This protein binds this small molecule.
Small molecule (SMILES): CC(=O)N[C@H]1[C@H](O[C@H]2[C@H](O)[C@@H](NC(C)=O)CO[C@@H]2CO)O[C@H](CO)[C@@H](O)[C@@H]1O

Sequence of chain 1.B:
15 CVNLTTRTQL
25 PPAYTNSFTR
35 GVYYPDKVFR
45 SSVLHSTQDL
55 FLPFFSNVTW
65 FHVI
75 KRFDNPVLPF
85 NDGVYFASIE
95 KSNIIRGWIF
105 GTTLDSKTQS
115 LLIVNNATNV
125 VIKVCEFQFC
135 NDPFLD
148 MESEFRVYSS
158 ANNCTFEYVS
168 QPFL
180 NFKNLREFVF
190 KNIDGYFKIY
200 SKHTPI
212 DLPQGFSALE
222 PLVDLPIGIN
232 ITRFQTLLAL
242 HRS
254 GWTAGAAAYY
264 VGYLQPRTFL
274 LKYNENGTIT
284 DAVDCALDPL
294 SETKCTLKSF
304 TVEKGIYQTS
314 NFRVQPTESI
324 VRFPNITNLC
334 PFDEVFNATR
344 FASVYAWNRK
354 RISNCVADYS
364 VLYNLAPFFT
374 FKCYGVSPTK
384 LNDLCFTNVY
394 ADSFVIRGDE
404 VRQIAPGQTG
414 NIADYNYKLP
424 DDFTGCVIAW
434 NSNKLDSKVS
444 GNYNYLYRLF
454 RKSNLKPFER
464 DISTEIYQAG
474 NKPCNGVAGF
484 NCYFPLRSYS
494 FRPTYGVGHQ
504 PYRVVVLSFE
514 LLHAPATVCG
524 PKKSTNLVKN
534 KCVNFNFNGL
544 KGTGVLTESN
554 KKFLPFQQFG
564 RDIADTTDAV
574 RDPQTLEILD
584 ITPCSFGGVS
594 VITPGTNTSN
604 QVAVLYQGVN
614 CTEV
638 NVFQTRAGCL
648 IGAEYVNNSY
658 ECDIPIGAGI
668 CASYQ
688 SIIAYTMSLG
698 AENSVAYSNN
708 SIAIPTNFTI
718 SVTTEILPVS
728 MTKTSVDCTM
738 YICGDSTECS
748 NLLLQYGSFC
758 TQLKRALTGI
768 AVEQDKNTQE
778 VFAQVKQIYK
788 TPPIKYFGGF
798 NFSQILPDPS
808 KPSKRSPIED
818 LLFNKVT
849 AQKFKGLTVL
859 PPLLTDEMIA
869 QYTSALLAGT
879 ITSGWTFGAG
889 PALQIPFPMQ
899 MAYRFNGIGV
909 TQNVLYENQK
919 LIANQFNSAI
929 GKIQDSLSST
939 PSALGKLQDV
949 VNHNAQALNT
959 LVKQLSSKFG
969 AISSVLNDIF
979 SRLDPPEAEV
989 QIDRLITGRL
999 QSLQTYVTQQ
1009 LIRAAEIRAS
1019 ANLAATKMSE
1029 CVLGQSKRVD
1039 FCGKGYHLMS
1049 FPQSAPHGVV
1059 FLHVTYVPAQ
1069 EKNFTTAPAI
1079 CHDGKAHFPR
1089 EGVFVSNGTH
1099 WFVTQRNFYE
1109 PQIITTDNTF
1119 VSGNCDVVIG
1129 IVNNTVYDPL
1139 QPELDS

Binding-site contacts:
Ligand atom C7 contacts residue ASN714 of chain 1.B at 3.7 Å.
Ligand atom C8 contacts residue GLN923 of chain 1.B at 4.4 Å.
Ligand atom N2 contacts residue ASN714 of chain 1.B at 2.9 Å (h-bond).
Ligand atom O5 contacts residue GLN1068 of chain 1.B at 3.7 Å.
Ligand atom C1 contacts residue ASN714 of chain 1.B at 1.4 Å.
Ligand atom C5 contacts residue GLN923 of chain 1.B at 4.3 Å.
Ligand atom C8 contacts residue LEU919 of chain 1.B at 4.1 Å (hydrophobic).
Ligand atom C2 contacts residue ASN714 of chain 1.B at 2.5 Å.
Ligand atom C1 contacts residue GLN1068 of chain 1.B at 3.7 Å.
Ligand atom O5 contacts residue ASN714 of chain 1.B at 2.4 Å (h-bond).
Ligand atom C3 contacts residue ASN714 of chain 1.B at 3.8 Å.
Ligand atom C4 contacts residue ASN714 of chain 1.B at 4.2 Å.
Ligand atom O6 contacts residue GLN923 of chain 1.B at 3.9 Å.
Ligand atom C2 contacts residue GLN1068 of chain 1.B at 4.1 Å.
Ligand atom O7 contacts residue LEU919 of chain 1.B at 3.5 Å.
Ligand atom C7 contacts residue LEU919 of chain 1.B at 3.9 Å (hydrophobic).
Ligand atom C5 contacts residue ASN714 of chain 1.B at 3.6 Å.
Ligand atom C5 contacts residue LEU919 of chain 1.B at 4.3 Å (hydrophobic).
Ligand atom O7 contacts residue ASN714 of chain 1.B at 4.1 Å.
Ligand atom C6 contacts residue GLN923 of chain 1.B at 4.1 Å.
Ligand atom O4 contacts residue LEU919 of chain 1.B at 4.2 Å.